A protein and the small-molecule ligand that binds it are described below.
Small molecule (SMILES): CC(=O)N[C@H]1[C@H](O[C@H]2[C@H](O)[C@@H](NC(C)=O)CO[C@@H]2CO)O[C@H](CO)[C@@H](O)[C@@H]1O

Sequence of chain 1.A:
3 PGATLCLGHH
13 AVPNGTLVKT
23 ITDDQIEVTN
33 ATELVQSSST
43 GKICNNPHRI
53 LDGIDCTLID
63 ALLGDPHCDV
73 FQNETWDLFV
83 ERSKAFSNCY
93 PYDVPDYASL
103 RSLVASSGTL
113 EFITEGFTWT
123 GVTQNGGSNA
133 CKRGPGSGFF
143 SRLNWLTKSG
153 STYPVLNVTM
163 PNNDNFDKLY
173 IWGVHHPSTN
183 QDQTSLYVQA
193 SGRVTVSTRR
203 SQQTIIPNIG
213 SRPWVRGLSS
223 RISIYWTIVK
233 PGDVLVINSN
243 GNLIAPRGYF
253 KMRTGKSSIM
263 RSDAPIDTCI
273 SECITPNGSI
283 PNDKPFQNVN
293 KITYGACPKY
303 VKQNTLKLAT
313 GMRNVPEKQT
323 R

Binding-site contacts:
Ligand atom C6 contacts residue ASN292 of chain 1.A at 4.0 Å.
Ligand atom C1 contacts residue ASN279 of chain 1.A at 1.4 Å.
Ligand atom O7 contacts residue LYS293 of chain 1.A at 4.2 Å.
Ligand atom C5 contacts residue ASN292 of chain 1.A at 4.0 Å.
Ligand atom O5 contacts residue ASN279 of chain 1.A at 2.4 Å (h-bond).
Ligand atom O5 contacts residue ASN292 of chain 1.A at 3.8 Å.
Ligand atom C8 contacts residue VAL291 of chain 1.A at 4.3 Å (hydrophobic).
Ligand atom C2 contacts residue ASN279 of chain 1.A at 2.5 Å.
Ligand atom C1 contacts residue VAL291 of chain 1.A at 3.6 Å (hydrophobic).
Ligand atom C8 contacts residue SER39 of chain 1.A at 3.4 Å.
Ligand atom C1 contacts residue ASN292 of chain 1.A at 4.1 Å.
Ligand atom C5 contacts residue ASN279 of chain 1.A at 3.7 Å.
Ligand atom C4 contacts residue ASN279 of chain 1.A at 4.3 Å.
Ligand atom C7 contacts residue VAL291 of chain 1.A at 4.5 Å (hydrophobic).
Ligand atom C3 contacts residue VAL291 of chain 1.A at 4.1 Å (hydrophobic).
Ligand atom N2 contacts residue VAL291 of chain 1.A at 3.5 Å (h-bond).
Ligand atom C2 contacts residue VAL291 of chain 1.A at 3.9 Å (hydrophobic).
Ligand atom C3 contacts residue ASN279 of chain 1.A at 3.8 Å.
Ligand atom N2 contacts residue ASN279 of chain 1.A at 3.0 Å (h-bond).
Ligand atom C7 contacts residue ASN279 of chain 1.A at 3.3 Å.
Ligand atom O7 contacts residue ASN279 of chain 1.A at 3.2 Å (h-bond).